Sequence of chain 1.A:
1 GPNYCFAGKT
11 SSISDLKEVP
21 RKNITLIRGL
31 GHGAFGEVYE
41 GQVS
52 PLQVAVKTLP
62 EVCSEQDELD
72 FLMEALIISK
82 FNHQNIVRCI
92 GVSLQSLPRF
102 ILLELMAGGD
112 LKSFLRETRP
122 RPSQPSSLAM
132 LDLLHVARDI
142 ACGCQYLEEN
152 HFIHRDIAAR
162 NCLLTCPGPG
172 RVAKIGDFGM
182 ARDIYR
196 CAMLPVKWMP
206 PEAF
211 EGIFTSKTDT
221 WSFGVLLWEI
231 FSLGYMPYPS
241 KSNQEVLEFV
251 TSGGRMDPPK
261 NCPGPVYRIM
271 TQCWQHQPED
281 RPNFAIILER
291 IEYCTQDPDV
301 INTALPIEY

Binding-site contacts:
Ligand atom N22 contacts residue MET107 of chain 1.A at 3.1 Å (h-bond).
Ligand atom C5 contacts residue LEU30 of chain 1.A at 3.6 Å (hydrophobic).
Ligand atom C36 contacts residue LEU164 of chain 1.A at 3.7 Å (hydrophobic).
Ligand atom N30 contacts residue ALA56 of chain 1.A at 3.3 Å.
Ligand atom C1 contacts residue ASP111 of chain 1.A at 3.7 Å.
Ligand atom F39 contacts residue LEU164 of chain 1.A at 3.6 Å.
Ligand atom C29 contacts residue LEU164 of chain 1.A at 3.5 Å (hydrophobic).
Ligand atom O41 contacts residue LEU30 of chain 1.A at 3.7 Å.
Ligand atom N31 contacts residue ALA56 of chain 1.A at 3.6 Å.
Ligand atom C11 contacts residue GLY110 of chain 1.A at 3.6 Å.
Ligand atom C28 contacts residue LEU164 of chain 1.A at 3.6 Å (hydrophobic).
Ligand atom C33 contacts residue PHE35 of chain 1.A at 3.7 Å (hydrophobic).
Ligand atom N31 contacts residue LEU106 of chain 1.A at 3.7 Å.
Ligand atom C15 contacts residue ALA108 of chain 1.A at 3.6 Å (hydrophobic).
Ligand atom F39 contacts residue GLY177 of chain 1.A at 3.4 Å.
Ligand atom N30 contacts residue GLU105 of chain 1.A at 2.7 Å (salt-bridge).
Ligand atom C37 contacts residue LEU164 of chain 1.A at 3.6 Å (hydrophobic).
Ligand atom C11 contacts residue ALA108 of chain 1.A at 3.5 Å (hydrophobic).
Ligand atom C35 contacts residue PHE35 of chain 1.A at 3.7 Å (hydrophobic).
Ligand atom C2 contacts residue ASP111 of chain 1.A at 3.4 Å.
Ligand atom C10 contacts residue GLY110 of chain 1.A at 3.7 Å.
Ligand atom F39 contacts residue ASN162 of chain 1.A at 3.1 Å.
Ligand atom C34 contacts residue PHE35 of chain 1.A at 3.3 Å (hydrophobic).
Ligand atom F40 contacts residue PHE35 of chain 1.A at 3.6 Å.
Ligand atom C5 contacts residue PHE35 of chain 1.A at 3.6 Å (hydrophobic).
Ligand atom C4 contacts residue PHE35 of chain 1.A at 3.6 Å (hydrophobic).
Ligand atom F39 contacts residue ASP178 of chain 1.A at 3.6 Å.
Ligand atom O41 contacts residue VAL38 of chain 1.A at 3.5 Å.
Ligand atom C10 contacts residue MET107 of chain 1.A at 3.1 Å (hydrophobic).
Ligand atom N31 contacts residue MET107 of chain 1.A at 2.8 Å (h-bond).
Ligand atom F40 contacts residue ASP111 of chain 1.A at 3.4 Å.
Ligand atom C36 contacts residue ARG161 of chain 1.A at 3.2 Å.
Ligand atom C29 contacts residue ALA56 of chain 1.A at 3.6 Å (hydrophobic).
Ligand atom C28 contacts residue LEU104 of chain 1.A at 3.7 Å (hydrophobic).
Ligand atom N31 contacts residue GLU105 of chain 1.A at 3.5 Å (salt-bridge).
Ligand atom N30 contacts residue MET107 of chain 1.A at 3.5 Å (h-bond).
Ligand atom C32 contacts residue PHE35 of chain 1.A at 3.6 Å (hydrophobic).
Ligand atom C24 contacts residue LEU164 of chain 1.A at 3.6 Å (hydrophobic).
Ligand atom C38 contacts residue GLY177 of chain 1.A at 3.4 Å.
Ligand atom F39 contacts residue CYS163 of chain 1.A at 3.6 Å.

This small molecule binds to this protein.
Small molecule (SMILES): CN1CCN(c2ccc(C(=O)Nc3n[nH]c4ccc(Cc5cc(F)cc(F)c5)cc34)c(NC3CCC(O)CC3)c2)CC1